Sequence of chain 1.A:
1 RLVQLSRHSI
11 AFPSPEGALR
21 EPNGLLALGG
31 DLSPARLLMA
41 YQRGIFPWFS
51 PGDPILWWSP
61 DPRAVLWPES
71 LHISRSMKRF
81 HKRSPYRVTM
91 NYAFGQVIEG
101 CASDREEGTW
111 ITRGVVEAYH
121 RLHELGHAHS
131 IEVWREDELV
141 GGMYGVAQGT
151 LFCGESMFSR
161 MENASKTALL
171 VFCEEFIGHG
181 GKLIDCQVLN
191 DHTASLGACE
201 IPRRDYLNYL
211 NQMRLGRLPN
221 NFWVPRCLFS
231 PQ

This small molecule binds to this protein.
Small molecule (SMILES): CC(C)C[C@H](N)C(=O)O

Binding-site contacts:
Ligand atom CD2 contacts residue CYS186 of chain 1.A at 3.8 Å (hydrophobic).
Ligand atom CD1 contacts residue SER156 of chain 1.A at 4.0 Å.
Ligand atom O contacts residue SER156 of chain 1.A at 3.7 Å.
Ligand atom CB contacts residue ASP185 of chain 1.A at 4.4 Å.
Ligand atom CA contacts residue CYS186 of chain 1.A at 4.3 Å (hydrophobic).
Ligand atom OXT contacts residue THR193 of chain 1.A at 4.5 Å.
Ligand atom CA contacts residue GLU155 of chain 1.A at 3.7 Å.
Ligand atom N contacts residue GLU155 of chain 1.A at 3.4 Å (salt-bridge).
Ligand atom N contacts residue GLN187 of chain 1.A at 2.8 Å (h-bond).
Ligand atom OXT contacts residue ASN190 of chain 1.A at 3.4 Å (h-bond).
Ligand atom N contacts residue CYS186 of chain 1.A at 3.2 Å (h-bond).
Ligand atom CB contacts residue GLY154 of chain 1.A at 3.5 Å.
Ligand atom CB contacts residue CYS186 of chain 1.A at 4.0 Å (hydrophobic).
Ligand atom O contacts residue MET157 of chain 1.A at 3.8 Å.
Ligand atom CD1 contacts residue GLY154 of chain 1.A at 4.2 Å.
Ligand atom C contacts residue SER156 of chain 1.A at 4.3 Å.
Ligand atom N contacts residue GLY154 of chain 1.A at 3.0 Å (h-bond).
Ligand atom CD1 contacts residue MET157 of chain 1.A at 4.0 Å (hydrophobic).
Ligand atom CA contacts residue SER156 of chain 1.A at 4.0 Å.
Ligand atom CD2 contacts residue MET157 of chain 1.A at 4.0 Å (hydrophobic).
Ligand atom CD1 contacts residue MET143 of chain 1.A at 4.1 Å (hydrophobic).
Ligand atom C contacts residue GLU155 of chain 1.A at 4.4 Å.
Ligand atom CD2 contacts residue THR193 of chain 1.A at 4.5 Å.
Ligand atom OXT contacts residue CYS186 of chain 1.A at 4.3 Å.
Ligand atom CD2 contacts residue ILE184 of chain 1.A at 4.4 Å (hydrophobic).
Ligand atom CB contacts residue GLN187 of chain 1.A at 4.4 Å.
Ligand atom CG contacts residue MET157 of chain 1.A at 3.6 Å (hydrophobic).
Ligand atom CA contacts residue GLY154 of chain 1.A at 3.3 Å.
Ligand atom CD2 contacts residue LEU169 of chain 1.A at 4.4 Å (hydrophobic).
Ligand atom CA contacts residue GLN187 of chain 1.A at 4.0 Å.
Ligand atom N contacts residue SER156 of chain 1.A at 4.5 Å.